Binding-site contacts:
Ligand atom O5 contacts residue LYS591 of chain 1.O at 3.8 Å.
Ligand atom C6 contacts residue LYS591 of chain 1.O at 3.5 Å.
Ligand atom C4 contacts residue LEU59 of chain 1.D at 4.4 Å (hydrophobic).
Ligand atom O6 contacts residue PRO604 of chain 1.O at 3.3 Å (h-bond).
Ligand atom C5 contacts residue PPV1 of chain 1.UA at 4.3 Å.
Ligand atom C6 contacts residue ALA603 of chain 1.O at 4.2 Å (hydrophobic).
Ligand atom C6 contacts residue LEU59 of chain 1.D at 3.9 Å (hydrophobic).
Ligand atom C8 contacts residue PHE529 of chain 1.O at 3.7 Å (hydrophobic).
Ligand atom O7 contacts residue LEU59 of chain 1.D at 4.3 Å.
Ligand atom C7 contacts residue LEU528 of chain 1.O at 4.3 Å (hydrophobic).
Ligand atom O6 contacts residue GLY605 of chain 1.O at 3.5 Å.
Ligand atom C8 contacts residue LEU528 of chain 1.O at 3.1 Å (hydrophobic).
Ligand atom O1 contacts residue PPV1 of chain 1.UA at 1.7 Å.
Ligand atom C2 contacts residue PPV1 of chain 1.UA at 3.9 Å.
Ligand atom N2 contacts residue PPV1 of chain 1.UA at 4.2 Å.
Ligand atom O6 contacts residue ALA603 of chain 1.O at 4.2 Å.
Ligand atom O1 contacts residue SER532 of chain 1.O at 4.1 Å.
Ligand atom O7 contacts residue SER532 of chain 1.O at 4.5 Å.
Ligand atom C6 contacts residue PRO604 of chain 1.O at 4.2 Å (hydrophobic).
Ligand atom O5 contacts residue PPV1 of chain 1.UA at 3.1 Å.
Ligand atom C5 contacts residue LYS591 of chain 1.O at 4.3 Å.
Ligand atom O3 contacts residue LEU59 of chain 1.D at 4.3 Å.
Ligand atom O6 contacts residue PPV1 of chain 1.UA at 3.8 Å.
Ligand atom C7 contacts residue VAL60 of chain 1.D at 4.2 Å (hydrophobic).
Ligand atom C8 contacts residue VAL60 of chain 1.D at 3.7 Å (hydrophobic).
Ligand atom O6 contacts residue LEU59 of chain 1.D at 3.8 Å.
Ligand atom C7 contacts residue SER532 of chain 1.O at 4.0 Å.
Ligand atom C8 contacts residue SER532 of chain 1.O at 3.4 Å.
Ligand atom O3 contacts residue VAL60 of chain 1.D at 3.6 Å.
Ligand atom O6 contacts residue LYS591 of chain 1.O at 3.4 Å (salt-bridge).
Ligand atom O7 contacts residue VAL60 of chain 1.D at 4.3 Å.
Ligand atom C1 contacts residue PPV1 of chain 1.UA at 2.6 Å.

This protein binds this small molecule.
Small molecule (SMILES): CC(=O)N[C@@H]1[C@@H](O)[C@H](O[C@@H]2O[C@H](CO)[C@@H](O[C@@H]3O[C@H](CO[C@H]4O[C@H](CO)[C@@H](O)[C@H](O)[C@@H]4O)[C@@H](O)[C@H](O[C@H]4O[C@H](CO)[C@@H](O)[C@H](O)[C@@H]4O)[C@@H]3O)[C@H](O)[C@H]2NC(C)=O)[C@@H](CO)O[C@H]1O

Sequence of chain 1.D:
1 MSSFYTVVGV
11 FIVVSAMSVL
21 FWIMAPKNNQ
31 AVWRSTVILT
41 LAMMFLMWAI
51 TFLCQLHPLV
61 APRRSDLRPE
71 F

Sequence of chain 1.O:
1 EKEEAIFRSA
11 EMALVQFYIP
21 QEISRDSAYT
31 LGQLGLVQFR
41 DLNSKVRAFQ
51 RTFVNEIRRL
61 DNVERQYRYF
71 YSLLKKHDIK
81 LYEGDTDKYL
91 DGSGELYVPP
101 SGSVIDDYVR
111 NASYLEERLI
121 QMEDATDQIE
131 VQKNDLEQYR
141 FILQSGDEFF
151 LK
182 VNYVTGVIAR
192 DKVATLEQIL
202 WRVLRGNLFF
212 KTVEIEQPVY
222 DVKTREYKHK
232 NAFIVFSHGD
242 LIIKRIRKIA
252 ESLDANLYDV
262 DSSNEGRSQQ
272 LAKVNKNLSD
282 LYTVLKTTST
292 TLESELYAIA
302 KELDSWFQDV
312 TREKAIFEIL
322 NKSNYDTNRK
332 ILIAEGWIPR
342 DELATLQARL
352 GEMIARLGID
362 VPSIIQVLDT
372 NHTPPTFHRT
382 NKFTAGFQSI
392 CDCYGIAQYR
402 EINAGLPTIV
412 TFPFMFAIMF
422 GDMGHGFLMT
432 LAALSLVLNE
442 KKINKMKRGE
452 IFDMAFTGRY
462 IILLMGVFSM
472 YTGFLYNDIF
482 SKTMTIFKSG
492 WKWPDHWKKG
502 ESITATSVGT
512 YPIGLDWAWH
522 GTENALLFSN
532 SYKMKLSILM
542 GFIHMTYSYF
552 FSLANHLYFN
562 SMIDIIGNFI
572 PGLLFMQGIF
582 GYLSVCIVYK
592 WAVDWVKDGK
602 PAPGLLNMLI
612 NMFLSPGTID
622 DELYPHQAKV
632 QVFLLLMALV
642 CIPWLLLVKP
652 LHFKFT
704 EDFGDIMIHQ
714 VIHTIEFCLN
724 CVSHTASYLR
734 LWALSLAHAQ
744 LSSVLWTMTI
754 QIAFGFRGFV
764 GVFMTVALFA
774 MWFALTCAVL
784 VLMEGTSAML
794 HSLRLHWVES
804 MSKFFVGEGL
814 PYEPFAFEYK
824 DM